Binding-site contacts:
Ligand atom C8 contacts residue LEU145 of chain 1.A at 3.7 Å (hydrophobic).
Ligand atom C1 contacts residue VAL307 of chain 1.A at 3.8 Å (hydrophobic).
Ligand atom C8 contacts residue ASN244 of chain 1.A at 4.1 Å.
Ligand atom C2 contacts residue SER308 of chain 1.A at 3.5 Å.
Ligand atom O7 contacts residue ASN244 of chain 1.A at 4.3 Å.
Ligand atom C4 contacts residue ASN146 of chain 1.A at 4.1 Å.
Ligand atom O5 contacts residue VAL307 of chain 1.A at 4.0 Å.
Ligand atom C5 contacts residue NAG1 of chain 1.M at 4.2 Å.
Ligand atom N2 contacts residue ASN146 of chain 1.A at 2.8 Å (h-bond).
Ligand atom C6 contacts residue VAL307 of chain 1.A at 4.4 Å (hydrophobic).
Ligand atom C3 contacts residue CYS306 of chain 1.A at 4.3 Å (hydrophobic).
Ligand atom C2 contacts residue VAL307 of chain 1.A at 4.2 Å (hydrophobic).
Ligand atom C3 contacts residue ASN146 of chain 1.A at 3.7 Å.
Ligand atom C4 contacts residue ASP95 of chain 1.A at 4.3 Å.
Ligand atom C3 contacts residue SER308 of chain 1.A at 4.0 Å.
Ligand atom C8 contacts residue VAL138 of chain 1.A at 4.2 Å (hydrophobic).
Ligand atom C3 contacts residue VAL307 of chain 1.A at 3.6 Å (hydrophobic).
Ligand atom O6 contacts residue NAG1 of chain 1.M at 4.2 Å.
Ligand atom O7 contacts residue ASN146 of chain 1.A at 3.6 Å.
Ligand atom C5 contacts residue VAL307 of chain 1.A at 3.4 Å (hydrophobic).
Ligand atom C1 contacts residue ASN146 of chain 1.A at 1.4 Å.
Ligand atom C6 contacts residue NAG1 of chain 1.M at 3.9 Å.
Ligand atom C8 contacts residue SER308 of chain 1.A at 3.4 Å.
Ligand atom O3 contacts residue CYS306 of chain 1.A at 3.4 Å (h-bond).
Ligand atom C4 contacts residue VAL307 of chain 1.A at 3.8 Å (hydrophobic).
Ligand atom C1 contacts residue SER308 of chain 1.A at 3.7 Å.
Ligand atom O5 contacts residue NAG1 of chain 1.M at 3.5 Å (h-bond).
Ligand atom C2 contacts residue ASN146 of chain 1.A at 2.3 Å.
Ligand atom C8 contacts residue ASN146 of chain 1.A at 4.5 Å.
Ligand atom C8 contacts residue PHE243 of chain 1.A at 4.4 Å (hydrophobic).
Ligand atom O7 contacts residue PRO96 of chain 1.A at 4.1 Å.
Ligand atom O4 contacts residue VAL307 of chain 1.A at 3.9 Å.
Ligand atom O3 contacts residue ASP95 of chain 1.A at 4.2 Å.
Ligand atom O7 contacts residue VAL138 of chain 1.A at 4.3 Å.
Ligand atom C7 contacts residue SER308 of chain 1.A at 3.4 Å.
Ligand atom N2 contacts residue SER308 of chain 1.A at 2.6 Å (h-bond).
Ligand atom C5 contacts residue ASN146 of chain 1.A at 3.6 Å.
Ligand atom O5 contacts residue ASN146 of chain 1.A at 2.4 Å (h-bond).
Ligand atom C7 contacts residue ASN146 of chain 1.A at 3.4 Å.
Ligand atom C1 contacts residue NAG1 of chain 1.M at 4.5 Å.

Sequence of chain 1.A:
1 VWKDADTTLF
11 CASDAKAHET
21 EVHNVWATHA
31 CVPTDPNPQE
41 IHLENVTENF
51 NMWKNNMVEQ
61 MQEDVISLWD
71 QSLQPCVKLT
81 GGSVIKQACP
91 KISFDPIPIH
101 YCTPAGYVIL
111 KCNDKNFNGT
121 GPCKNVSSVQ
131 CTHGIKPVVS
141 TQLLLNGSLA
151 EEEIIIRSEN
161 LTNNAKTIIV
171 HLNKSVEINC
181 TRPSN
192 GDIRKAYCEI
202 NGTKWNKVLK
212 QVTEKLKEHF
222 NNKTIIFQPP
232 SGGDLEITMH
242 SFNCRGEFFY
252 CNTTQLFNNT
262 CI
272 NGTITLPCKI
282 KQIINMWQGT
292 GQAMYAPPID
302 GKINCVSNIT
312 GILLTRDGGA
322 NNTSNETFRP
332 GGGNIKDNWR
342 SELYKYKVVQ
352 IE

A small-molecule ligand and the protein it binds are described below.
Small molecule (SMILES): CC(=O)N[C@@H]1[C@@H](O)[C@H](O)[C@@H](CO)O[C@H]1O